Sequence of chain 1.C:
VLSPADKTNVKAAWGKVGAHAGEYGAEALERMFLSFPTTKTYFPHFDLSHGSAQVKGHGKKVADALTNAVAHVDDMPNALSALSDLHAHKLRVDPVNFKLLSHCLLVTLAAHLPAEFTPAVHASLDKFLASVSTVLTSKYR

Sequence of chain 1.A:
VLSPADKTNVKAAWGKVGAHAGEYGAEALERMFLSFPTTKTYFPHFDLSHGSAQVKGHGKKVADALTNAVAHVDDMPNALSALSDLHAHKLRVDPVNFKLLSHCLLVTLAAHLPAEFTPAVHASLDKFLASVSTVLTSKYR

Binding-site contacts:
Ligand atom C3 contacts residue VAL1 of chain 1.A at 3.1 Å (hydrophobic).
Ligand atom C13 contacts residue E0J1 of chain 1.L at 3.4 Å.
Ligand atom C16 contacts residue E0J1 of chain 1.L at 4.0 Å.
Ligand atom C6 contacts residue ALA130 of chain 1.A at 3.9 Å (hydrophobic).
Ligand atom C3 contacts residue SER131 of chain 1.A at 3.6 Å.
Ligand atom C15 contacts residue PRO77 of chain 1.A at 3.5 Å (hydrophobic).
Ligand atom C1 contacts residue SER131 of chain 1.A at 3.3 Å.
Ligand atom C5 contacts residue THR134 of chain 1.A at 3.5 Å.
Ligand atom O10 contacts residue E0J1 of chain 1.L at 3.5 Å.
Ligand atom C6 contacts residue THR134 of chain 1.C at 3.9 Å.
Ligand atom C4 contacts residue THR134 of chain 1.C at 3.8 Å.
Ligand atom C3 contacts residue THR134 of chain 1.C at 3.6 Å.
Ligand atom C15 contacts residue E0J1 of chain 1.L at 3.8 Å.
Ligand atom C13 contacts residue VAL1 of chain 1.C at 3.8 Å (hydrophobic).
Ligand atom C6 contacts residue THR134 of chain 1.A at 3.2 Å.
Ligand atom O8 contacts residue ALA130 of chain 1.A at 3.5 Å.
Ligand atom C11 contacts residue SER131 of chain 1.A at 3.8 Å.
Ligand atom C16 contacts residue PRO77 of chain 1.A at 4.0 Å (hydrophobic).
Ligand atom C14 contacts residue E0J1 of chain 1.L at 3.8 Å.
Ligand atom C1 contacts residue VAL1 of chain 1.A at 1.4 Å (hydrophobic).
Ligand atom C5 contacts residue SER131 of chain 1.A at 4.0 Å.
Ligand atom C2 contacts residue SER131 of chain 1.A at 3.0 Å.
Ligand atom O10 contacts residue SER131 of chain 1.A at 3.4 Å (h-bond).
Ligand atom C11 contacts residue THR134 of chain 1.A at 4.0 Å.
Ligand atom C7 contacts residue THR134 of chain 1.C at 3.7 Å.
Ligand atom C5 contacts residue THR134 of chain 1.C at 3.9 Å.
Ligand atom N17 contacts residue E0J1 of chain 1.L at 4.0 Å.
Ligand atom C5 contacts residue ALA130 of chain 1.A at 3.7 Å (hydrophobic).
Ligand atom C14 contacts residue VAL1 of chain 1.C at 3.9 Å (hydrophobic).
Ligand atom C14 contacts residue PRO77 of chain 1.A at 4.0 Å (hydrophobic).
Ligand atom C2 contacts residue THR134 of chain 1.C at 3.5 Å.
Ligand atom C7 contacts residue SER131 of chain 1.A at 3.1 Å.
Ligand atom C1 contacts residue LEU2 of chain 1.A at 3.9 Å (hydrophobic).
Ligand atom C7 contacts residue VAL1 of chain 1.A at 3.8 Å (hydrophobic).
Ligand atom C11 contacts residue E0J1 of chain 1.L at 4.1 Å.
Ligand atom C6 contacts residue SER131 of chain 1.A at 3.6 Å.
Ligand atom C2 contacts residue VAL1 of chain 1.A at 2.5 Å (hydrophobic).
Ligand atom C3 contacts residue SER138 of chain 1.C at 4.0 Å.
Ligand atom C12 contacts residue E0J1 of chain 1.L at 3.6 Å.
Ligand atom C4 contacts residue ALA130 of chain 1.A at 3.9 Å (hydrophobic).

A small-molecule ligand and the protein it binds are described below.
Small molecule (SMILES): COc1ccc(OCc2ccccn2)c(C)c1